Sequence of chain 1.A:
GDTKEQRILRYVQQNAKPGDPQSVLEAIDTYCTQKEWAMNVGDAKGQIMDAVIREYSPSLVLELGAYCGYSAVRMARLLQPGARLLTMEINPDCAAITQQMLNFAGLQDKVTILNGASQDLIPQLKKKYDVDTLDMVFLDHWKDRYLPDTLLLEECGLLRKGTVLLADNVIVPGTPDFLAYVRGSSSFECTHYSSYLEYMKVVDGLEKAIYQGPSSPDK

A small-molecule ligand and the protein it binds are described below.
Small molecule (SMILES): COc1ccc([C@H](C)c2cc(-c3cn(C)nc3C)[nH]n2)cc1

Binding-site contacts:
Ligand atom C16 contacts residue TRP142 of chain 1.A at 3.5 Å (hydrophobic).
Ligand atom C15 contacts residue GLU89 of chain 1.A at 3.4 Å.
Ligand atom C06 contacts residue SER118 of chain 1.A at 3.4 Å.
Ligand atom N10 contacts residue GLU89 of chain 1.A at 2.7 Å (salt-bridge).
Ligand atom N04 contacts residue SER118 of chain 1.A at 2.8 Å (h-bond).
Ligand atom C20 contacts residue ILE90 of chain 1.A at 3.7 Å (hydrophobic).
Ligand atom C14 contacts residue TRP142 of chain 1.A at 3.5 Å (hydrophobic).
Ligand atom C02 contacts residue HIS141 of chain 1.A at 3.8 Å.
Ligand atom C08 contacts residue HIS141 of chain 1.A at 3.7 Å.
Ligand atom C07 contacts residue SER118 of chain 1.A at 3.8 Å.
Ligand atom C17 contacts residue NHE1 of chain 1.C at 3.8 Å.
Ligand atom C03 contacts residue SER118 of chain 1.A at 3.6 Å.
Ligand atom N05 contacts residue SER118 of chain 1.A at 3.5 Å (h-bond).
Ligand atom C06 contacts residue ARG145 of chain 1.A at 3.5 Å.
Ligand atom C12 contacts residue TRP142 of chain 1.A at 3.6 Å (hydrophobic).
Ligand atom C20 contacts residue TRP142 of chain 1.A at 3.5 Å (hydrophobic).
Ligand atom C01 contacts residue ILE90 of chain 1.A at 3.8 Å (hydrophobic).
Ligand atom C18 contacts residue TRP142 of chain 1.A at 3.3 Å (hydrophobic).
Ligand atom N05 contacts residue ILE90 of chain 1.A at 3.8 Å.
Ligand atom N09 contacts residue GLU89 of chain 1.A at 3.4 Å (salt-bridge).
Ligand atom C07 contacts residue GLY116 of chain 1.A at 3.4 Å.
Ligand atom C19 contacts residue TRP142 of chain 1.A at 3.4 Å (hydrophobic).
Ligand atom C01 contacts residue TRP142 of chain 1.A at 3.7 Å (hydrophobic).
Ligand atom N10 contacts residue GLY65 of chain 1.A at 3.5 Å.
Ligand atom C02 contacts residue ILE90 of chain 1.A at 3.6 Å (hydrophobic).
Ligand atom C06 contacts residue GLN119 of chain 1.A at 3.4 Å.
Ligand atom C17 contacts residue TRP142 of chain 1.A at 3.4 Å (hydrophobic).
Ligand atom C11 contacts residue GLU89 of chain 1.A at 3.8 Å.
Ligand atom C08 contacts residue ILE90 of chain 1.A at 3.5 Å (hydrophobic).
Ligand atom C19 contacts residue NHE1 of chain 1.C at 3.6 Å.
Ligand atom C07 contacts residue ILE90 of chain 1.A at 3.8 Å (hydrophobic).
Ligand atom C07 contacts residue MET88 of chain 1.A at 3.6 Å (hydrophobic).
Ligand atom N09 contacts residue GLY65 of chain 1.A at 3.7 Å.
Ligand atom C12 contacts residue HIS141 of chain 1.A at 3.7 Å.
Ligand atom N10 contacts residue ILE90 of chain 1.A at 3.7 Å.
Ligand atom N04 contacts residue ALA117 of chain 1.A at 3.6 Å.
Ligand atom N09 contacts residue ILE90 of chain 1.A at 3.0 Å (h-bond).
Ligand atom C16 contacts residue MET39 of chain 1.A at 3.6 Å (hydrophobic).
Ligand atom C15 contacts residue TYR67 of chain 1.A at 3.7 Å (hydrophobic).
Ligand atom C18 contacts residue NHE1 of chain 1.C at 3.6 Å.